A protein and the small-molecule ligand that binds it are described below.
Small molecule (SMILES): COc1cc(-c2cncc(-c3ccc(C4CCN(C)CC4)cc3)c2C)cc(OC)c1OC

Binding-site contacts:
Ligand atom C26 contacts residue VAL6 of chain 1.A at 3.4 Å (hydrophobic).
Ligand atom C05 contacts residue VAL6 of chain 1.A at 3.9 Å (hydrophobic).
Ligand atom C22 contacts residue ARG4 of chain 1.A at 3.7 Å.
Ligand atom C16 contacts residue ARG4 of chain 1.A at 3.8 Å.
Ligand atom C23 contacts residue LU81 of chain 1.K at 4.2 Å.
Ligand atom N08 contacts residue ALA7 of chain 1.A at 4.0 Å.
Ligand atom C05 contacts residue ALA7 of chain 1.A at 4.1 Å (hydrophobic).
Ligand atom C24 contacts residue VAL6 of chain 1.A at 4.0 Å (hydrophobic).
Ligand atom C14 contacts residue LU81 of chain 1.K at 4.2 Å.
Ligand atom C12 contacts residue LU81 of chain 1.K at 3.4 Å.
Ligand atom C30 contacts residue ARG8 of chain 1.A at 3.8 Å.
Ligand atom C04 contacts residue ALA7 of chain 1.A at 3.8 Å (hydrophobic).
Ligand atom C07 contacts residue TRP29 of chain 1.A at 3.9 Å (hydrophobic).
Ligand atom C06 contacts residue VAL6 of chain 1.A at 3.6 Å (hydrophobic).
Ligand atom C26 contacts residue ARG8 of chain 1.A at 3.9 Å.
Ligand atom O31 contacts residue ARG8 of chain 1.A at 4.0 Å.
Ligand atom C32 contacts residue ALA69 of chain 1.A at 3.6 Å (hydrophobic).
Ligand atom N08 contacts residue LU81 of chain 1.K at 4.2 Å.
Ligand atom C11 contacts residue LU81 of chain 1.K at 3.6 Å.
Ligand atom C01 contacts residue TRP29 of chain 1.A at 3.9 Å (hydrophobic).
Ligand atom C19 contacts residue LU81 of chain 1.K at 3.4 Å.
Ligand atom C09 contacts residue LU81 of chain 1.K at 3.4 Å.
Ligand atom C27 contacts residue ARG8 of chain 1.A at 3.5 Å.
Ligand atom N08 contacts residue VAL6 of chain 1.A at 3.8 Å.
Ligand atom C22 contacts residue EDO1 of chain 1.R at 3.5 Å.
Ligand atom C16 contacts residue LU81 of chain 1.K at 4.0 Å.
Ligand atom C15 contacts residue LU81 of chain 1.K at 4.2 Å.
Ligand atom C10 contacts residue LU81 of chain 1.K at 3.8 Å.
Ligand atom C04 contacts residue TRP29 of chain 1.A at 4.2 Å (hydrophobic).
Ligand atom C13 contacts residue LU81 of chain 1.K at 3.4 Å.
Ligand atom C21 contacts residue EDO1 of chain 1.R at 3.6 Å.
Ligand atom C07 contacts residue VAL6 of chain 1.A at 3.4 Å (hydrophobic).
Ligand atom C29 contacts residue ARG8 of chain 1.A at 3.5 Å.
Ligand atom C23 contacts residue EDO1 of chain 1.R at 4.2 Å.
Ligand atom C17 contacts residue EDO1 of chain 1.R at 4.2 Å.
Ligand atom O28 contacts residue ARG8 of chain 1.A at 3.0 Å (salt-bridge).
Ligand atom C07 contacts residue ALA7 of chain 1.A at 3.4 Å (hydrophobic).
Ligand atom C32 contacts residue ILE84 of chain 1.A at 3.9 Å (hydrophobic).
Ligand atom C23 contacts residue ARG4 of chain 1.A at 3.9 Å.
Ligand atom C09 contacts residue VAL6 of chain 1.A at 4.1 Å (hydrophobic).

Sequence of chain 1.A:
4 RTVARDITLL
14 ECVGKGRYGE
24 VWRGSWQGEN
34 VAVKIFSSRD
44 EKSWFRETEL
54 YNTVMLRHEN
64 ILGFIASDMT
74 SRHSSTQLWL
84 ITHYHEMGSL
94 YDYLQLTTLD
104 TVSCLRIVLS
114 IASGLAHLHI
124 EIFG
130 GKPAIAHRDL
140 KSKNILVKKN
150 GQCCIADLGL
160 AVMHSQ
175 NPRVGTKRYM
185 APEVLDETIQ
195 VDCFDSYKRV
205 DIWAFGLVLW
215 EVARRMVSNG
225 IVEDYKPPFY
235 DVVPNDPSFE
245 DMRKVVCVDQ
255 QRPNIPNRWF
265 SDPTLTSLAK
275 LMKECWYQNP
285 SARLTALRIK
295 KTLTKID